The small molecule below binds the protein below.
Small molecule (SMILES): CC(=O)N[C@@H]1[C@@H](O)[C@H](O)[C@@H](CO)O[C@H]1O

Sequence of chain 1.D:
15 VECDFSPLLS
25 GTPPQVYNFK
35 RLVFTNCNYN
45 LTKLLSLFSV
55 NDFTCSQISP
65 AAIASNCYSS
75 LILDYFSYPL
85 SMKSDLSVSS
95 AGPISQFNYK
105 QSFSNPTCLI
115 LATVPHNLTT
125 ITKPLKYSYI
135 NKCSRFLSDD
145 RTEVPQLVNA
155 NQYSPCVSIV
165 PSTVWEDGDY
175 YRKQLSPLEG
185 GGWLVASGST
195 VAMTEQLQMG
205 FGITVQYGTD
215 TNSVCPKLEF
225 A

Binding-site contacts:
Ligand atom C4 contacts residue ASN121 of chain 1.D at 4.2 Å.
Ligand atom O6 contacts residue ASN121 of chain 1.D at 3.9 Å.
Ligand atom C2 contacts residue ASN121 of chain 1.D at 2.4 Å.
Ligand atom O7 contacts residue PRO119 of chain 1.D at 4.3 Å.
Ligand atom C1 contacts residue ASN121 of chain 1.D at 1.4 Å.
Ligand atom O5 contacts residue ASN121 of chain 1.D at 2.3 Å (h-bond).
Ligand atom N2 contacts residue ASN121 of chain 1.D at 2.9 Å (h-bond).
Ligand atom C3 contacts residue ASN121 of chain 1.D at 3.7 Å.
Ligand atom C7 contacts residue ASN121 of chain 1.D at 3.4 Å.
Ligand atom O7 contacts residue ASN121 of chain 1.D at 3.5 Å (h-bond).
Ligand atom C5 contacts residue ASN121 of chain 1.D at 3.6 Å.